Binding-site contacts:
Ligand atom O7 contacts residue ASN146 of chain 1.A at 3.6 Å (h-bond).
Ligand atom C7 contacts residue ASN146 of chain 1.A at 3.5 Å.
Ligand atom C4 contacts residue ASN146 of chain 1.A at 4.2 Å.
Ligand atom C5 contacts residue HIS145 of chain 1.A at 4.4 Å.
Ligand atom C2 contacts residue ASN146 of chain 1.A at 2.4 Å.
Ligand atom C7 contacts residue THR138 of chain 1.A at 4.0 Å.
Ligand atom O5 contacts residue ASN146 of chain 1.A at 2.3 Å (h-bond).
Ligand atom C1 contacts residue ASN146 of chain 1.A at 1.4 Å.
Ligand atom N2 contacts residue ASN146 of chain 1.A at 2.9 Å (h-bond).
Ligand atom C6 contacts residue HIS145 of chain 1.A at 4.2 Å.
Ligand atom O5 contacts residue HIS145 of chain 1.A at 3.9 Å.
Ligand atom C8 contacts residue THR138 of chain 1.A at 3.6 Å.
Ligand atom C5 contacts residue ASN146 of chain 1.A at 3.6 Å.
Ligand atom O7 contacts residue THR138 of chain 1.A at 4.3 Å.
Ligand atom C3 contacts residue ASN146 of chain 1.A at 3.8 Å.
Ligand atom N2 contacts residue THR138 of chain 1.A at 4.5 Å.

Sequence of chain 1.A:
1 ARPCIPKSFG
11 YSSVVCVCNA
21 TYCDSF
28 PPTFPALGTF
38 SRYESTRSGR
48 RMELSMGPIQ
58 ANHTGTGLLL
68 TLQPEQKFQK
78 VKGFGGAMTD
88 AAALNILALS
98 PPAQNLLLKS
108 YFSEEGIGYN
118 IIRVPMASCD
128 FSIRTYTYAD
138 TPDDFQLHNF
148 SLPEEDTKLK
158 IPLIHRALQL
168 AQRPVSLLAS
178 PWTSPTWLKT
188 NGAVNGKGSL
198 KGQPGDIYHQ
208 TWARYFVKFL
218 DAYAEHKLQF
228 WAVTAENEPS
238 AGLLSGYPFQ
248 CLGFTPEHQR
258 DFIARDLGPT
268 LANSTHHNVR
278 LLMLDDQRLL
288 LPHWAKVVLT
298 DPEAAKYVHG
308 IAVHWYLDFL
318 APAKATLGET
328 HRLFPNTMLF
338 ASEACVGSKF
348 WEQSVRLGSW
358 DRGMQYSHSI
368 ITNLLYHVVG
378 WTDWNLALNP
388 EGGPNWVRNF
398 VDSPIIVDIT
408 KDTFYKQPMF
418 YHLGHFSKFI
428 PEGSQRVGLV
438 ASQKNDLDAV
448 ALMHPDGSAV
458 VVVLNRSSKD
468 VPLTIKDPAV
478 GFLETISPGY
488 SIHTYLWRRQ

The small molecule below binds the protein below.
Small molecule (SMILES): CC(=O)N[C@@H]1[C@@H](O)[C@H](O)[C@@H](CO)O[C@H]1O